The protein below binds the small molecule below.
Small molecule (SMILES): NC(=O)C[C@H](N)C(=O)O

Sequence of chain 3.D:
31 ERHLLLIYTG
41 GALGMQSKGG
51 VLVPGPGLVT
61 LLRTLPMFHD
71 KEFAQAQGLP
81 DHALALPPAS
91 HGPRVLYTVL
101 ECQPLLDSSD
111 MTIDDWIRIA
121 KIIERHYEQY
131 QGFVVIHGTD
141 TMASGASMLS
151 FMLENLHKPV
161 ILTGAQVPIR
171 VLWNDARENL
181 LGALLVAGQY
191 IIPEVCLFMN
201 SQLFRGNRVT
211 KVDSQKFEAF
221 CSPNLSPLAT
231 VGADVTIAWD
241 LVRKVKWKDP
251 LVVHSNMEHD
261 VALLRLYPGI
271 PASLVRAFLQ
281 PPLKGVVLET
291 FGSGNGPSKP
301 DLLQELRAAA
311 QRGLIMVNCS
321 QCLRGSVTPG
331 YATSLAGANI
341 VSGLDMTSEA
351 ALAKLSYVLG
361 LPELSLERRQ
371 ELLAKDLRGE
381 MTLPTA

Sequence of chain 3.A:
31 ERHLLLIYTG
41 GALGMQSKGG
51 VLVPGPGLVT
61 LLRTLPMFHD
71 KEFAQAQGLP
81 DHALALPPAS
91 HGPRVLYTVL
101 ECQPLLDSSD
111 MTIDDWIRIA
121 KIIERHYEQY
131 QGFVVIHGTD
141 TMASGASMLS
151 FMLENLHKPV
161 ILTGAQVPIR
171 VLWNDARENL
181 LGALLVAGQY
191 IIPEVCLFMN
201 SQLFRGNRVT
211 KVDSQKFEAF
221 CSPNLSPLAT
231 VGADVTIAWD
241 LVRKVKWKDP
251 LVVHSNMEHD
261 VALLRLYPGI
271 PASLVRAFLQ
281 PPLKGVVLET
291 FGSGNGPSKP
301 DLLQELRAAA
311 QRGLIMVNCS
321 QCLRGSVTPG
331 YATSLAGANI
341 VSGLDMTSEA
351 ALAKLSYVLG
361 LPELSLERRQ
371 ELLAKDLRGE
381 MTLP

Binding-site contacts:
Ligand atom OXT contacts residue GLY41 of chain 3.D at 3.4 Å.
Ligand atom CG contacts residue ALA165 of chain 3.D at 3.6 Å (hydrophobic).
Ligand atom C contacts residue GLY138 of chain 3.D at 3.5 Å.
Ligand atom CG contacts residue TYR331 of chain 3.A at 3.7 Å (hydrophobic).
Ligand atom OXT contacts residue GLY138 of chain 3.D at 3.3 Å.
Ligand atom N contacts residue TYR331 of chain 3.A at 3.5 Å.
Ligand atom ND2 contacts residue ALA42 of chain 3.D at 3.2 Å.
Ligand atom OD1 contacts residue GLY138 of chain 3.D at 3.4 Å.
Ligand atom OD1 contacts residue GLY41 of chain 3.D at 4.2 Å.
Ligand atom N contacts residue ASP107 of chain 3.D at 2.9 Å (salt-bridge).
Ligand atom OXT contacts residue ALA42 of chain 3.D at 3.9 Å.
Ligand atom OXT contacts residue MET45 of chain 3.D at 3.6 Å.
Ligand atom CG contacts residue THR139 of chain 3.D at 2.9 Å.
Ligand atom O contacts residue ASP107 of chain 3.D at 4.0 Å.
Ligand atom N contacts residue ASN295 of chain 3.A at 3.7 Å.
Ligand atom OXT contacts residue ASP107 of chain 3.D at 3.5 Å.
Ligand atom C contacts residue ASP107 of chain 3.D at 3.6 Å.
Ligand atom CB contacts residue TYR331 of chain 3.A at 3.6 Å (hydrophobic).
Ligand atom N contacts residue ASP140 of chain 3.D at 2.7 Å (salt-bridge).
Ligand atom ND2 contacts residue THR139 of chain 3.D at 3.0 Å (h-bond).
Ligand atom OD1 contacts residue ALA42 of chain 3.D at 3.2 Å (h-bond).
Ligand atom CA contacts residue ASP140 of chain 3.D at 3.6 Å.
Ligand atom C contacts residue SER108 of chain 3.D at 3.5 Å.
Ligand atom C contacts residue THR139 of chain 3.D at 3.8 Å.
Ligand atom OD1 contacts residue THR139 of chain 3.D at 2.9 Å (h-bond).
Ligand atom OXT contacts residue SER108 of chain 3.D at 2.9 Å (h-bond).
Ligand atom ND2 contacts residue ALA165 of chain 3.D at 2.8 Å (h-bond).
Ligand atom ND2 contacts residue GLN166 of chain 3.D at 3.6 Å.
Ligand atom CB contacts residue THR139 of chain 3.D at 3.2 Å.
Ligand atom CA contacts residue ASP107 of chain 3.D at 3.7 Å.
Ligand atom O contacts residue THR139 of chain 3.D at 3.1 Å (h-bond).
Ligand atom OD1 contacts residue ALA165 of chain 3.D at 3.6 Å (h-bond).
Ligand atom O contacts residue SER108 of chain 3.D at 2.5 Å (h-bond).
Ligand atom CA contacts residue TYR331 of chain 3.A at 3.7 Å (hydrophobic).
Ligand atom O contacts residue ASP140 of chain 3.D at 3.0 Å (salt-bridge).
Ligand atom O contacts residue GLY138 of chain 3.D at 3.2 Å.
Ligand atom CB contacts residue ASP140 of chain 3.D at 3.5 Å.
Ligand atom ND2 contacts residue TYR331 of chain 3.A at 3.2 Å (h-bond).
Ligand atom CG contacts residue ALA42 of chain 3.D at 3.3 Å (hydrophobic).
Ligand atom C contacts residue ASP140 of chain 3.D at 3.7 Å.